The protein below binds the small molecule below.
Small molecule (SMILES): CC1(C)CCC(c2ccc(Cl)cc2)=C(CN2CCN(c3ccc(C(=O)NS(=O)(=O)c4ccc(N[C@H](CCN5CCOCC5)CSc5ccccc5)c(S(=O)(=O)C(F)(F)F)c4)cc3)CC2)C1

Sequence of chain 1.K:
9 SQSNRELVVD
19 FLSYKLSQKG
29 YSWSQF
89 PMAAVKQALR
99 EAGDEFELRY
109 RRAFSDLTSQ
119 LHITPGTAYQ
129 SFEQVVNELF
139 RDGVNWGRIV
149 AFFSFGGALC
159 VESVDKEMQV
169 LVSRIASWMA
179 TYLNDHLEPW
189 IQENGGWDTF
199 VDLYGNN

Binding-site contacts:
Ligand atom C4 contacts residue LEU115 of chain 1.K at 3.6 Å (hydrophobic).
Ligand atom O56 contacts residue ASN143 of chain 1.K at 3.6 Å.
Ligand atom N52 contacts residue ASN143 of chain 1.K at 3.7 Å.
Ligand atom C14 contacts residue LEU115 of chain 1.K at 3.8 Å (hydrophobic).
Ligand atom C36 contacts residue GLU103 of chain 1.K at 3.7 Å.
Ligand atom CL6 contacts residue PHE112 of chain 1.K at 3.0 Å.
Ligand atom O55 contacts residue VAL148 of chain 1.K at 3.5 Å.
Ligand atom C6 contacts residue TYR108 of chain 1.K at 3.7 Å (hydrophobic).
Ligand atom C44 contacts residue GLU103 of chain 1.K at 3.4 Å.
Ligand atom C36 contacts residue TYR202 of chain 1.K at 3.4 Å (hydrophobic).
Ligand atom C32 contacts residue TYR108 of chain 1.K at 3.8 Å (hydrophobic).
Ligand atom N52 contacts residue GLY145 of chain 1.K at 3.2 Å.
Ligand atom O54 contacts residue TYR202 of chain 1.K at 3.6 Å.
Ligand atom F61 contacts residue TYR202 of chain 1.K at 3.3 Å.
Ligand atom O55 contacts residue PHE198 of chain 1.K at 3.5 Å.
Ligand atom C35 contacts residue GLU103 of chain 1.K at 3.2 Å.
Ligand atom C45 contacts residue GLU103 of chain 1.K at 3.8 Å.
Ligand atom C37 contacts residue GLU103 of chain 1.K at 3.5 Å.
Ligand atom C7 contacts residue GLY145 of chain 1.K at 3.5 Å.
Ligand atom C3 contacts residue VAL148 of chain 1.K at 3.8 Å (hydrophobic).
Ligand atom F59 contacts residue PHE198 of chain 1.K at 2.9 Å.
Ligand atom F60 contacts residue TRP144 of chain 1.K at 3.8 Å.
Ligand atom S62 contacts residue GLU103 of chain 1.K at 3.6 Å.
Ligand atom C15 contacts residue ALA149 of chain 1.K at 3.3 Å (hydrophobic).
Ligand atom C1 contacts residue PHE104 of chain 1.K at 3.7 Å (hydrophobic).
Ligand atom C38 contacts residue TYR202 of chain 1.K at 3.6 Å (hydrophobic).
Ligand atom F60 contacts residue LEU201 of chain 1.K at 3.7 Å.
Ligand atom S64 contacts residue GLY145 of chain 1.K at 3.8 Å.
Ligand atom C40 contacts residue LEU137 of chain 1.K at 3.5 Å (hydrophobic).
Ligand atom F59 contacts residue TYR202 of chain 1.K at 3.7 Å.
Ligand atom C16 contacts residue GLY145 of chain 1.K at 3.5 Å.
Ligand atom C15 contacts residue PHE153 of chain 1.K at 3.8 Å (hydrophobic).
Ligand atom C28 contacts residue VAL133 of chain 1.K at 3.8 Å (hydrophobic).
Ligand atom O55 contacts residue GLY145 of chain 1.K at 3.6 Å.
Ligand atom N50 contacts residue GLU103 of chain 1.K at 3.1 Å (salt-bridge).
Ligand atom C1 contacts residue GLY145 of chain 1.K at 3.7 Å.
Ligand atom F61 contacts residue LEU201 of chain 1.K at 3.5 Å.
Ligand atom O56 contacts residue GLY145 of chain 1.K at 3.2 Å (h-bond).
Ligand atom C8 contacts residue TYR108 of chain 1.K at 3.5 Å (hydrophobic).
Ligand atom O55 contacts residue TRP144 of chain 1.K at 3.4 Å (h-bond).